The small molecule below binds the protein below.
Small molecule (SMILES): COc1cc2ncnc(Nc3cccc(O)c3)c2cc1OC

Sequence of chain 1.A:
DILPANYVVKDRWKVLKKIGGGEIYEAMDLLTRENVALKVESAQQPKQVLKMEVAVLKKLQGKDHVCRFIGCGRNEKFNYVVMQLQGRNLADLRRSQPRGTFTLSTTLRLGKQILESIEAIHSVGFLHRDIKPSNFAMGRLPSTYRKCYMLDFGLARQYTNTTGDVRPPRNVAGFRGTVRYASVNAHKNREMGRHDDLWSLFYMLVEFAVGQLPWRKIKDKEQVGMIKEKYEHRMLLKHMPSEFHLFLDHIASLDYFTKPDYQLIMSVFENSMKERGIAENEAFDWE

Binding-site contacts:
Ligand atom C2 contacts residue GLN134 of chain 1.A at 3.7 Å.
Ligand atom C6 contacts residue ILE72 of chain 1.A at 3.7 Å (hydrophobic).
Ligand atom C17 contacts residue GLU101 of chain 1.A at 3.5 Å.
Ligand atom C19 contacts residue LEU199 of chain 1.A at 3.9 Å (hydrophobic).
Ligand atom C19 contacts residue MET131 of chain 1.A at 3.9 Å (hydrophobic).
Ligand atom C16 contacts residue ASP200 of chain 1.A at 3.4 Å.
Ligand atom C18 contacts residue ASP200 of chain 1.A at 3.6 Å.
Ligand atom N12 contacts residue ILE72 of chain 1.A at 3.4 Å.
Ligand atom C7 contacts residue ILE64 of chain 1.A at 4.0 Å (hydrophobic).
Ligand atom C2 contacts residue GLN132 of chain 1.A at 3.3 Å.
Ligand atom C6 contacts residue LEU199 of chain 1.A at 3.9 Å (hydrophobic).
Ligand atom C15 contacts residue ILE72 of chain 1.A at 3.8 Å (hydrophobic).
Ligand atom N1 contacts residue CYS115 of chain 1.A at 3.8 Å.
Ligand atom C15 contacts residue ASP200 of chain 1.A at 3.6 Å.
Ligand atom C7 contacts residue GLN134 of chain 1.A at 3.7 Å.
Ligand atom N3 contacts residue GLN132 of chain 1.A at 3.9 Å.
Ligand atom N3 contacts residue ALA85 of chain 1.A at 3.9 Å.
Ligand atom C14 contacts residue ILE72 of chain 1.A at 3.9 Å (hydrophobic).
Ligand atom C27 contacts residue GLN134 of chain 1.A at 3.5 Å.
Ligand atom C14 contacts residue MET131 of chain 1.A at 3.8 Å (hydrophobic).
Ligand atom O21 contacts residue GLU101 of chain 1.A at 2.5 Å (salt-bridge).
Ligand atom C19 contacts residue ASP200 of chain 1.A at 3.7 Å.
Ligand atom N12 contacts residue LEU199 of chain 1.A at 3.9 Å.
Ligand atom C8 contacts residue ILE64 of chain 1.A at 3.8 Å (hydrophobic).
Ligand atom O21 contacts residue LYS87 of chain 1.A at 2.8 Å (salt-bridge).
Ligand atom O21 contacts residue ASP200 of chain 1.A at 3.5 Å.
Ligand atom C27 contacts residue GLY135 of chain 1.A at 3.7 Å.
Ligand atom C15 contacts residue MET131 of chain 1.A at 3.9 Å (hydrophobic).
Ligand atom C16 contacts residue GLU101 of chain 1.A at 3.4 Å.
Ligand atom N3 contacts residue LEU133 of chain 1.A at 3.7 Å.
Ligand atom C2 contacts residue ALA85 of chain 1.A at 3.6 Å (hydrophobic).
Ligand atom C2 contacts residue CYS115 of chain 1.A at 3.7 Å (hydrophobic).
Ligand atom C17 contacts residue PHE201 of chain 1.A at 3.9 Å (hydrophobic).
Ligand atom C7 contacts residue LEU133 of chain 1.A at 3.8 Å (hydrophobic).
Ligand atom C4 contacts residue GLN134 of chain 1.A at 3.8 Å.
Ligand atom C14 contacts residue ASP200 of chain 1.A at 3.7 Å.
Ligand atom C17 contacts residue ASP200 of chain 1.A at 3.5 Å.
Ligand atom N3 contacts residue GLN134 of chain 1.A at 2.9 Å (h-bond).
Ligand atom C18 contacts residue MET131 of chain 1.A at 3.7 Å (hydrophobic).
Ligand atom N1 contacts residue LEU199 of chain 1.A at 4.0 Å.